A small-molecule ligand and the protein it binds are described below.
Small molecule (SMILES): OC[C@H]1O[C@@H](O)[C@@H](O)[C@@H](O)[C@@H]1O

Binding-site contacts:
Ligand atom C3 contacts residue 3FG7 of chain 1.G at 3.7 Å.
Ligand atom C4 contacts residue 3FG7 of chain 1.G at 4.3 Å.
Ligand atom C1 contacts residue 3FG7 of chain 1.G at 1.4 Å.
Ligand atom C1 contacts residue GHP5 of chain 1.G at 4.1 Å.
Ligand atom C2 contacts residue GHP5 of chain 1.G at 3.6 Å.
Ligand atom O2 contacts residue 3FG7 of chain 1.G at 3.2 Å (h-bond).
Ligand atom O6 contacts residue 3FG3 of chain 1.G at 3.0 Å (h-bond).
Ligand atom C6 contacts residue 3FG3 of chain 1.G at 4.4 Å.
Ligand atom O2 contacts residue GHP5 of chain 1.G at 3.5 Å (h-bond).
Ligand atom O5 contacts residue 3FG7 of chain 1.G at 2.3 Å (h-bond).
Ligand atom C5 contacts residue 3FG7 of chain 1.G at 3.7 Å.
Ligand atom C2 contacts residue 3FG7 of chain 1.G at 2.5 Å.